This protein binds this small molecule.
Small molecule (SMILES): O=C1NC(=O)[C@@H](c2c[nH]c3ccccc23)[C@@H]1C1=C[n+]2cccc3cccc1c32

Sequence of chain 1.A:
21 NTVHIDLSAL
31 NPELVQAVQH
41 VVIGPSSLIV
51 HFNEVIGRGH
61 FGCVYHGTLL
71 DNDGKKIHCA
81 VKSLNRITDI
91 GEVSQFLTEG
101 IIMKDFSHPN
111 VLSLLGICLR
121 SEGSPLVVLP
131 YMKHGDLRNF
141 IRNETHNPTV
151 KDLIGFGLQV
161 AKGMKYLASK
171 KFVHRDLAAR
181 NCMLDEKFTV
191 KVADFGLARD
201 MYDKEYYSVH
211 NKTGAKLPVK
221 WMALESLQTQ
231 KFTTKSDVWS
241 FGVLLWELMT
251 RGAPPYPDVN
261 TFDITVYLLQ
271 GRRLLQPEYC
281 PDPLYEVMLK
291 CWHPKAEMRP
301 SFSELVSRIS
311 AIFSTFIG

Binding-site contacts:
Ligand atom C8 contacts residue PRO130 of chain 1.A at 3.9 Å (hydrophobic).
Ligand atom C9 contacts residue ILE56 of chain 1.A at 3.5 Å (hydrophobic).
Ligand atom C19 contacts residue PHE195 of chain 1.A at 3.4 Å (hydrophobic).
Ligand atom C7 contacts residue PRO130 of chain 1.A at 3.9 Å (hydrophobic).
Ligand atom C23 contacts residue LYS82 of chain 1.A at 3.7 Å.
Ligand atom C5 contacts residue MET132 of chain 1.A at 3.2 Å (hydrophobic).
Ligand atom C23 contacts residue VAL64 of chain 1.A at 3.7 Å (hydrophobic).
Ligand atom O2 contacts residue LEU129 of chain 1.A at 3.5 Å.
Ligand atom C12 contacts residue GLY57 of chain 1.A at 3.9 Å.
Ligand atom N2 contacts residue PRO130 of chain 1.A at 3.0 Å (h-bond).
Ligand atom C10 contacts residue ILE56 of chain 1.A at 3.6 Å (hydrophobic).
Ligand atom C22 contacts residue LYS82 of chain 1.A at 3.8 Å.
Ligand atom C15 contacts residue PHE195 of chain 1.A at 3.7 Å (hydrophobic).
Ligand atom N2 contacts residue MET132 of chain 1.A at 3.6 Å.
Ligand atom C17 contacts residue PHE61 of chain 1.A at 3.6 Å (hydrophobic).
Ligand atom O1 contacts residue MET132 of chain 1.A at 3.0 Å (h-bond).
Ligand atom C4 contacts residue ILE56 of chain 1.A at 3.8 Å (hydrophobic).
Ligand atom C2 contacts residue PHE195 of chain 1.A at 3.8 Å (hydrophobic).
Ligand atom N1 contacts residue ILE56 of chain 1.A at 3.6 Å.
Ligand atom C15 contacts residue VAL64 of chain 1.A at 3.7 Å (hydrophobic).
Ligand atom O2 contacts residue LEU112 of chain 1.A at 3.3 Å.
Ligand atom O1 contacts residue TYR131 of chain 1.A at 3.4 Å.
Ligand atom C5 contacts residue ILE56 of chain 1.A at 3.9 Å (hydrophobic).
Ligand atom O2 contacts residue PHE195 of chain 1.A at 3.9 Å.
Ligand atom C20 contacts residue PHE195 of chain 1.A at 3.5 Å (hydrophobic).
Ligand atom C19 contacts residue VAL64 of chain 1.A at 3.9 Å (hydrophobic).
Ligand atom C7 contacts residue ALA80 of chain 1.A at 3.5 Å (hydrophobic).
Ligand atom O1 contacts residue ALA80 of chain 1.A at 3.5 Å.
Ligand atom N3 contacts residue PHE195 of chain 1.A at 3.5 Å.
Ligand atom C21 contacts residue VAL64 of chain 1.A at 3.8 Å (hydrophobic).
Ligand atom C5 contacts residue GLY135 of chain 1.A at 3.9 Å.
Ligand atom N1 contacts residue GLY135 of chain 1.A at 3.6 Å.
Ligand atom C7 contacts residue MET132 of chain 1.A at 3.6 Å (hydrophobic).
Ligand atom C13 contacts residue GLY57 of chain 1.A at 3.6 Å.
Ligand atom C3 contacts residue PHE195 of chain 1.A at 3.5 Å (hydrophobic).
Ligand atom N2 contacts residue ALA80 of chain 1.A at 3.7 Å.
Ligand atom C12 contacts residue PHE61 of chain 1.A at 3.6 Å (hydrophobic).
Ligand atom N1 contacts residue MET132 of chain 1.A at 3.7 Å.
Ligand atom C3 contacts residue MET183 of chain 1.A at 3.9 Å (hydrophobic).
Ligand atom C17 contacts residue ARG199 of chain 1.A at 3.9 Å.